Binding-site contacts:
Ligand atom O contacts residue GLU277 of chain 1.A at 2.5 Å (salt-bridge).
Ligand atom OXT contacts residue HIS276 of chain 1.A at 2.6 Å (h-bond).
Ligand atom N contacts residue A2G1 of chain 1.H at 4.1 Å.
Ligand atom CB contacts residue A2G1 of chain 1.H at 2.4 Å.
Ligand atom O contacts residue HIS276 of chain 1.A at 4.4 Å.
Ligand atom CA contacts residue HIS276 of chain 1.A at 4.3 Å.
Ligand atom OG contacts residue HIS276 of chain 1.A at 3.9 Å.
Ligand atom OG contacts residue A2G1 of chain 1.H at 1.4 Å.
Ligand atom OG contacts residue GLU277 of chain 1.A at 4.2 Å.
Ligand atom C contacts residue MET241 of chain 1.A at 4.3 Å (hydrophobic).
Ligand atom CB contacts residue HIS276 of chain 1.A at 3.6 Å.
Ligand atom OXT contacts residue GLU293 of chain 1.A at 3.3 Å (salt-bridge).
Ligand atom CB contacts residue GLU277 of chain 1.A at 3.0 Å.
Ligand atom CA contacts residue GLU277 of chain 1.A at 2.8 Å.
Ligand atom O contacts residue ZN1 of chain 1.B at 3.4 Å.
Ligand atom C contacts residue GLU293 of chain 1.A at 4.4 Å.
Ligand atom O contacts residue MET241 of chain 1.A at 3.8 Å.
Ligand atom C contacts residue A2G1 of chain 1.H at 4.4 Å.
Ligand atom OXT contacts residue HIS280 of chain 1.A at 3.9 Å.
Ligand atom CA contacts residue MET241 of chain 1.A at 3.9 Å (hydrophobic).
Ligand atom OXT contacts residue A2G1 of chain 1.H at 4.2 Å.
Ligand atom CB contacts residue GLY273 of chain 1.A at 4.0 Å.
Ligand atom OXT contacts residue GLU277 of chain 1.A at 3.0 Å (salt-bridge).
Ligand atom N contacts residue GLU277 of chain 1.A at 4.3 Å.
Ligand atom C contacts residue ZN1 of chain 1.B at 3.1 Å.
Ligand atom CB contacts residue MET241 of chain 1.A at 4.2 Å (hydrophobic).
Ligand atom CA contacts residue A2G1 of chain 1.H at 3.7 Å.
Ligand atom C contacts residue HIS276 of chain 1.A at 3.6 Å.
Ligand atom CA contacts residue ZN1 of chain 1.B at 4.4 Å.
Ligand atom OXT contacts residue ZN1 of chain 1.B at 2.1 Å.
Ligand atom C contacts residue GLU277 of chain 1.A at 2.4 Å.

Sequence of chain 1.A:
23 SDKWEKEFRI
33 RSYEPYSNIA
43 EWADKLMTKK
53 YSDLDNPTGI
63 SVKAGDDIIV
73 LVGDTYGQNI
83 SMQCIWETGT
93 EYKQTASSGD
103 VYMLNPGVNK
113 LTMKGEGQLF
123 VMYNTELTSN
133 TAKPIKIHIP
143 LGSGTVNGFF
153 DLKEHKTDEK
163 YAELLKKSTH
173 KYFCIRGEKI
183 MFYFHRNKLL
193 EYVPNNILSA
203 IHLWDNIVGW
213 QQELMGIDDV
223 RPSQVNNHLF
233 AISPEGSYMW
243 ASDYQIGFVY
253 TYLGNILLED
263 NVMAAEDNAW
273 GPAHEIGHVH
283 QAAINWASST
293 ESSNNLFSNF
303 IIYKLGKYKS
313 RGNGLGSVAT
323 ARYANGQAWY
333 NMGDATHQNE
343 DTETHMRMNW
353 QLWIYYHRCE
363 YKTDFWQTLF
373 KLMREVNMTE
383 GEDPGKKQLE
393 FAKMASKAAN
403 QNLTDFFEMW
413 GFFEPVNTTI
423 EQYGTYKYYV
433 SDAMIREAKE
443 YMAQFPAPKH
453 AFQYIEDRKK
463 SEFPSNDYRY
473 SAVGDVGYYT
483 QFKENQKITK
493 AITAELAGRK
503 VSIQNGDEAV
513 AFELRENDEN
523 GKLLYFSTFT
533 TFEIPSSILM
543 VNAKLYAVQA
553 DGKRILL

The small molecule below binds the protein below.
Small molecule (SMILES): N[C@@H](CO)C(=O)O